Binding-site contacts:
Ligand atom CAD contacts residue GLU131 of chain 1.A at 3.4 Å.
Ligand atom CAA contacts residue PHE106 of chain 1.A at 3.5 Å (hydrophobic).
Ligand atom CAD contacts residue TRP55 of chain 1.A at 3.7 Å (hydrophobic).
Ligand atom CAA contacts residue TRP102 of chain 1.A at 4.2 Å (hydrophobic).
Ligand atom OAE contacts residue GLU131 of chain 1.A at 2.5 Å (salt-bridge).
Ligand atom CAA contacts residue TRP55 of chain 1.A at 3.9 Å (hydrophobic).
Ligand atom CAB contacts residue TRP55 of chain 1.A at 3.8 Å (hydrophobic).
Ligand atom CAB contacts residue PHE220 of chain 1.A at 4.0 Å (hydrophobic).
Ligand atom CAD contacts residue TRP102 of chain 1.A at 3.3 Å (hydrophobic).
Ligand atom NAC contacts residue GLU131 of chain 1.A at 3.1 Å (salt-bridge).
Ligand atom CAD contacts residue TRP222 of chain 1.A at 3.9 Å (hydrophobic).
Ligand atom NAC contacts residue TRP55 of chain 1.A at 4.3 Å.
Ligand atom CAA contacts residue TRP177 of chain 1.A at 4.4 Å (hydrophobic).
Ligand atom NAC contacts residue TRP222 of chain 1.A at 4.2 Å.
Ligand atom OAE contacts residue TRP222 of chain 1.A at 4.0 Å.
Ligand atom CAB contacts residue TRP222 of chain 1.A at 3.9 Å (hydrophobic).
Ligand atom CAA contacts residue ALA105 of chain 1.A at 4.0 Å (hydrophobic).
Ligand atom NAC contacts residue PHE220 of chain 1.A at 4.3 Å.
Ligand atom CAB contacts residue TRP177 of chain 1.A at 3.6 Å (hydrophobic).
Ligand atom OAE contacts residue PHE220 of chain 1.A at 3.2 Å.
Ligand atom CAA contacts residue GLU131 of chain 1.A at 3.1 Å.
Ligand atom OAE contacts residue ALA105 of chain 1.A at 4.5 Å.
Ligand atom CAB contacts residue GLU131 of chain 1.A at 4.4 Å.

Sequence of chain 1.A:
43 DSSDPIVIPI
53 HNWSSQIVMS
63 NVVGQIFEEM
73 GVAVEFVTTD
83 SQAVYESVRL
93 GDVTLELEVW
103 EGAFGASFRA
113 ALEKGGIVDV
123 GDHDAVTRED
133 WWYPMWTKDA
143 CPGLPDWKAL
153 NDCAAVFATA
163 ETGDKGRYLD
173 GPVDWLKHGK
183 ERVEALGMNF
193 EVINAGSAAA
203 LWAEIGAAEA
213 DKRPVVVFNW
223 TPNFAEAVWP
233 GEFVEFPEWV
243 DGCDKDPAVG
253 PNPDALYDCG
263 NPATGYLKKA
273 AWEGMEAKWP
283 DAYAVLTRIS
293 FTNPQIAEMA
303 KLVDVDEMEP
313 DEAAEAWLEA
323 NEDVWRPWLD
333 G

This small molecule binds to this protein.
Small molecule (SMILES): C[N+](C)(C)[O-]